Binding-site contacts:
Ligand atom CAJ contacts residue SER282 of chain 1.A at 3.7 Å.
Ligand atom CAU contacts residue SER282 of chain 1.A at 3.5 Å.
Ligand atom CAD contacts residue PHE461 of chain 1.A at 3.2 Å (hydrophobic).
Ligand atom CAB contacts residue SER282 of chain 1.A at 3.3 Å.
Ligand atom CAG contacts residue SER282 of chain 1.A at 3.5 Å.
Ligand atom SAX contacts residue GLN222 of chain 1.A at 3.6 Å.
Ligand atom CAA contacts residue GOL1 of chain 1.J at 3.5 Å.
Ligand atom CAI contacts residue PHE461 of chain 1.A at 3.4 Å (hydrophobic).
Ligand atom SAX contacts residue GLY190 of chain 1.A at 3.5 Å.
Ligand atom CAP contacts residue ASP279 of chain 1.A at 3.4 Å.
Ligand atom CAM contacts residue PHE90 of chain 1.A at 3.7 Å (hydrophobic).
Ligand atom CAI contacts residue PHE98 of chain 1.A at 3.8 Å (hydrophobic).
Ligand atom CAF contacts residue ASP279 of chain 1.A at 3.7 Å.
Ligand atom CAP contacts residue GOL1 of chain 1.J at 3.5 Å.
Ligand atom CAJ contacts residue LEU191 of chain 1.A at 3.8 Å (hydrophobic).
Ligand atom SAY contacts residue SER282 of chain 1.A at 3.6 Å.
Ligand atom CAQ contacts residue SER282 of chain 1.A at 3.4 Å.
Ligand atom CAA contacts residue ASP279 of chain 1.A at 3.3 Å.
Ligand atom CAC contacts residue PHE98 of chain 1.A at 3.6 Å (hydrophobic).
Ligand atom NAV contacts residue GOL1 of chain 1.J at 3.7 Å.
Ligand atom CAL contacts residue ASP279 of chain 1.A at 3.5 Å.
Ligand atom CAH contacts residue GLU194 of chain 1.A at 3.3 Å.
Ligand atom CAB contacts residue PHE225 of chain 1.A at 3.6 Å (hydrophobic).
Ligand atom CAD contacts residue PHE98 of chain 1.A at 3.8 Å (hydrophobic).
Ligand atom CAO contacts residue SER282 of chain 1.A at 3.6 Å.
Ligand atom CAK contacts residue LEU191 of chain 1.A at 3.8 Å (hydrophobic).
Ligand atom CAK contacts residue SER282 of chain 1.A at 3.4 Å.
Ligand atom SAX contacts residue LEU191 of chain 1.A at 3.7 Å.
Ligand atom CAR contacts residue PHE98 of chain 1.A at 3.6 Å (hydrophobic).
Ligand atom CAG contacts residue ASP279 of chain 1.A at 3.6 Å.
Ligand atom NAV contacts residue ASP279 of chain 1.A at 2.6 Å (salt-bridge).
Ligand atom CAL contacts residue SER282 of chain 1.A at 3.8 Å.
Ligand atom CAM contacts residue ASP279 of chain 1.A at 3.4 Å.
Ligand atom CAC contacts residue GLU194 of chain 1.A at 3.6 Å.
Ligand atom CAA contacts residue LEU99 of chain 1.A at 3.7 Å (hydrophobic).
Ligand atom CAT contacts residue PHE98 of chain 1.A at 3.7 Å (hydrophobic).
Ligand atom CAS contacts residue SER282 of chain 1.A at 3.5 Å.
Ligand atom CAH contacts residue PHE98 of chain 1.A at 3.6 Å (hydrophobic).
Ligand atom CAM contacts residue GOL1 of chain 1.J at 3.6 Å.
Ligand atom CAB contacts residue ALA187 of chain 1.A at 3.8 Å (hydrophobic).

A small-molecule ligand and the protein it binds are described below.
Small molecule (SMILES): CSc1ccc2c(c1)N(CC[C@H]1CCCCN1C)c1ccccc1S2

Sequence of chain 1.A:
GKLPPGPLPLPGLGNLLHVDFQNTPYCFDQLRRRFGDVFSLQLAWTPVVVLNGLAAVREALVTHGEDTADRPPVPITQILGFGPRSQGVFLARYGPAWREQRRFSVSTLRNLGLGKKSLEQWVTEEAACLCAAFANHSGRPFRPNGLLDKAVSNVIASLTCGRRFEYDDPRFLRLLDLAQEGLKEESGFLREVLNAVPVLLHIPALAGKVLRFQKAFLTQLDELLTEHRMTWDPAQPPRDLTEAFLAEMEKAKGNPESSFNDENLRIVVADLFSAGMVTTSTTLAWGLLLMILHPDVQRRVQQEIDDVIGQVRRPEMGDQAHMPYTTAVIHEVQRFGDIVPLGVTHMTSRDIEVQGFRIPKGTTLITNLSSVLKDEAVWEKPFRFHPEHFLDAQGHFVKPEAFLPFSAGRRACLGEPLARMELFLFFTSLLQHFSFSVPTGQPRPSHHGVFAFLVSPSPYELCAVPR